Binding-site contacts:
Ligand atom C7 contacts residue THR703 of chain 1.B at 4.4 Å.
Ligand atom O5 contacts residue GLN1058 of chain 1.B at 3.9 Å.
Ligand atom C1 contacts residue LEU909 of chain 1.B at 4.3 Å (hydrophobic).
Ligand atom C8 contacts residue PHE1096 of chain 1.B at 4.2 Å (hydrophobic).
Ligand atom C7 contacts residue ASN704 of chain 1.B at 3.4 Å.
Ligand atom O4 contacts residue LEU909 of chain 1.B at 4.3 Å.
Ligand atom O7 contacts residue ASN704 of chain 1.B at 3.5 Å (h-bond).
Ligand atom O5 contacts residue ASN704 of chain 1.B at 2.4 Å (h-bond).
Ligand atom C3 contacts residue LEU909 of chain 1.B at 3.9 Å (hydrophobic).
Ligand atom C2 contacts residue ASN704 of chain 1.B at 2.5 Å.
Ligand atom C8 contacts residue THR703 of chain 1.B at 4.0 Å.
Ligand atom N2 contacts residue LEU909 of chain 1.B at 3.9 Å.
Ligand atom C2 contacts residue LEU909 of chain 1.B at 4.2 Å (hydrophobic).
Ligand atom C8 contacts residue ASN704 of chain 1.B at 3.9 Å.
Ligand atom C4 contacts residue ASN704 of chain 1.B at 4.2 Å.
Ligand atom C1 contacts residue ASN704 of chain 1.B at 1.4 Å.
Ligand atom N2 contacts residue ASN704 of chain 1.B at 2.9 Å (h-bond).
Ligand atom C3 contacts residue ASN704 of chain 1.B at 3.8 Å.
Ligand atom C1 contacts residue GLN1058 of chain 1.B at 4.3 Å.
Ligand atom C8 contacts residue ASN906 of chain 1.B at 4.2 Å.
Ligand atom O7 contacts residue THR703 of chain 1.B at 4.5 Å.
Ligand atom C5 contacts residue ASN704 of chain 1.B at 3.6 Å.

This small molecule binds to this protein.
Small molecule (SMILES): CC(=O)N[C@@H]1[C@@H](O)[C@H](O)[C@@H](CO)O[C@H]1O

Sequence of chain 1.B:
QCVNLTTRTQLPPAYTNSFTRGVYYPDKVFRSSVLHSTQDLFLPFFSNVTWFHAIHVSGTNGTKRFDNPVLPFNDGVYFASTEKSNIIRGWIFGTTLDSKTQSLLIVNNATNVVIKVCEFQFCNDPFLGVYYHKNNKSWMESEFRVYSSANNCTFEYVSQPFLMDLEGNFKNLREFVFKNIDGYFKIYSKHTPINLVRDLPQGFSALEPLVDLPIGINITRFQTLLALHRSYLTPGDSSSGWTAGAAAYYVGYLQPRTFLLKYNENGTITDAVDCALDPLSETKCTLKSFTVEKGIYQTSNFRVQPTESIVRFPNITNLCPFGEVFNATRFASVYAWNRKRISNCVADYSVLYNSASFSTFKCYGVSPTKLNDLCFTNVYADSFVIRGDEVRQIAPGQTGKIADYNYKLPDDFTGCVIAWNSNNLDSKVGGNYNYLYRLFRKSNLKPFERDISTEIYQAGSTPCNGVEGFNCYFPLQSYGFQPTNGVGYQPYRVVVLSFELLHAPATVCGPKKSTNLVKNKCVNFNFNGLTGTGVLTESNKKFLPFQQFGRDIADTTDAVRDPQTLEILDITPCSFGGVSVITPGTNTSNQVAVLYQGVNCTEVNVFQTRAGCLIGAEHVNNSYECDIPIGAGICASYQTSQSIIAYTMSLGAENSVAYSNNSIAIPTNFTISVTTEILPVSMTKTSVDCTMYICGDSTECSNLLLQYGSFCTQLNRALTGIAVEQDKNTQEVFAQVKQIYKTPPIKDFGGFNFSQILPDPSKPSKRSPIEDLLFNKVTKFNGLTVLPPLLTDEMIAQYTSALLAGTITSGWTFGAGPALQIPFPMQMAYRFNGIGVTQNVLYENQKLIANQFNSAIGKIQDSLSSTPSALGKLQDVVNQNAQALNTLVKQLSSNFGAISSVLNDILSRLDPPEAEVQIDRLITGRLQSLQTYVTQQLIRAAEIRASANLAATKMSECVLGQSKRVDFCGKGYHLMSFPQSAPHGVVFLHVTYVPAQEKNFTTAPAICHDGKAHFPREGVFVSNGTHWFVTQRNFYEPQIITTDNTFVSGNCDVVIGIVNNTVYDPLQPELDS